Sequence of chain 1.A:
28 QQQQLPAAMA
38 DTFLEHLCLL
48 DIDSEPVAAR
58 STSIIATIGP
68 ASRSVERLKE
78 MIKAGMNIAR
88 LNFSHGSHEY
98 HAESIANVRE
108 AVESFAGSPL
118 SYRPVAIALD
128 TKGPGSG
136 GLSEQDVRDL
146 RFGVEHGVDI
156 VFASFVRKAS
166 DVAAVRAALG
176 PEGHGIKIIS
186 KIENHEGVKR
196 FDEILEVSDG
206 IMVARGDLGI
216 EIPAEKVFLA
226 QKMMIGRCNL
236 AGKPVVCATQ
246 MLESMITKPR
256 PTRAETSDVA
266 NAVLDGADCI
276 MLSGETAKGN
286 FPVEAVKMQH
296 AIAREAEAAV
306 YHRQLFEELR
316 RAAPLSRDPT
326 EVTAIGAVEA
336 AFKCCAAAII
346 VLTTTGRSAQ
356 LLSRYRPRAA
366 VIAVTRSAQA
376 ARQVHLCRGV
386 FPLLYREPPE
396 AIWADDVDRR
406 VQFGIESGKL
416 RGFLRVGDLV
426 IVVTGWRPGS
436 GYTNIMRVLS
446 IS

Binding-site contacts:
Ligand atom O4 contacts residue ARG87 of chain 1.A at 4.2 Å.
Ligand atom O4 contacts residue MET276 of chain 1.A at 4.2 Å.
Ligand atom O3 contacts residue GLY211 of chain 1.A at 2.9 Å (h-bond).
Ligand atom C1 contacts residue GLU188 of chain 1.A at 3.6 Å.
Ligand atom O1 contacts residue ALA209 of chain 1.A at 4.0 Å.
Ligand atom C1 contacts residue ALA209 of chain 1.A at 3.5 Å (hydrophobic).
Ligand atom O1 contacts residue MG1 of chain 1.L at 2.2 Å.
Ligand atom C1 contacts residue GLY211 of chain 1.A at 3.8 Å.
Ligand atom O2 contacts residue ALA209 of chain 1.A at 4.3 Å.
Ligand atom O2 contacts residue GLU188 of chain 1.A at 3.4 Å (salt-bridge).
Ligand atom O2 contacts residue MG1 of chain 1.L at 2.1 Å.
Ligand atom O1 contacts residue GLU188 of chain 1.A at 3.1 Å (salt-bridge).
Ligand atom O3 contacts residue ASP212 of chain 1.A at 3.9 Å.
Ligand atom O3 contacts residue ARG210 of chain 1.A at 3.5 Å (salt-bridge).
Ligand atom O1 contacts residue ASP212 of chain 1.A at 2.9 Å (salt-bridge).
Ligand atom C2 contacts residue MG1 of chain 1.L at 2.9 Å.
Ligand atom O4 contacts residue MG1 of chain 1.L at 4.1 Å.
Ligand atom C1 contacts residue ASP212 of chain 1.A at 3.8 Å.
Ligand atom C2 contacts residue THR244 of chain 1.A at 4.0 Å.
Ligand atom O3 contacts residue THR244 of chain 1.A at 2.6 Å (h-bond).
Ligand atom C2 contacts residue ALA209 of chain 1.A at 3.8 Å (hydrophobic).
Ligand atom O4 contacts residue THR244 of chain 1.A at 3.5 Å (h-bond).
Ligand atom O4 contacts residue ALA209 of chain 1.A at 4.0 Å.
Ligand atom O3 contacts residue ALA209 of chain 1.A at 3.3 Å.
Ligand atom O2 contacts residue ASP212 of chain 1.A at 4.1 Å.
Ligand atom C1 contacts residue MG1 of chain 1.L at 2.9 Å.
Ligand atom C1 contacts residue THR244 of chain 1.A at 3.6 Å.
Ligand atom C2 contacts residue LYS186 of chain 1.A at 3.5 Å.
Ligand atom C2 contacts residue GLU188 of chain 1.A at 3.8 Å.
Ligand atom O1 contacts residue GLY211 of chain 1.A at 3.7 Å.
Ligand atom O4 contacts residue MET207 of chain 1.A at 4.2 Å.
Ligand atom O4 contacts residue LYS186 of chain 1.A at 3.7 Å.
Ligand atom O2 contacts residue LYS186 of chain 1.A at 2.8 Å (salt-bridge).
Ligand atom O3 contacts residue MG1 of chain 1.L at 4.1 Å.

A small-molecule ligand and the protein it binds are described below.
Small molecule (SMILES): O=C([O-])C(=O)[O-]